A protein and the small-molecule ligand that binds it are described below.
Small molecule (SMILES): O=P(O)(O)OC[C@H]1O[C@](O)(COP(=O)(O)O)[C@@H](O)[C@@H]1O

Sequence of chain 1.B:
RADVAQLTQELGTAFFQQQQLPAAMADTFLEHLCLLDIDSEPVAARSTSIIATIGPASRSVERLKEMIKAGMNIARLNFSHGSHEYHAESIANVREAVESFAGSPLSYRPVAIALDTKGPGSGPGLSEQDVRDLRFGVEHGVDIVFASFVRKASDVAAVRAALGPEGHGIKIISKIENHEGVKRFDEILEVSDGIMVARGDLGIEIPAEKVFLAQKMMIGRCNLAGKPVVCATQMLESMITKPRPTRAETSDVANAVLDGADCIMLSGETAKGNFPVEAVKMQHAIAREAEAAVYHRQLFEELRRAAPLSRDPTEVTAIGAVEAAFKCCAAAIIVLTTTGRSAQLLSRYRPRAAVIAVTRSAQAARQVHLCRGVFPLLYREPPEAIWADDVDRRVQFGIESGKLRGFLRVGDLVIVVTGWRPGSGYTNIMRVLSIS

Binding-site contacts:
Ligand atom O4 contacts residue GLY434 of chain 1.B at 2.4 Å (h-bond).
Ligand atom O6 contacts residue THR348 of chain 1.B at 3.6 Å.
Ligand atom O3 contacts residue TRP398 of chain 1.B at 3.7 Å.
Ligand atom C3 contacts residue GLY434 of chain 1.B at 3.5 Å.
Ligand atom C6 contacts residue SER353 of chain 1.B at 3.7 Å.
Ligand atom O2 contacts residue LEU347 of chain 1.B at 3.6 Å.
Ligand atom O5P contacts residue THR348 of chain 1.B at 3.5 Å (h-bond).
Ligand atom C6 contacts residue LEU347 of chain 1.B at 3.6 Å (hydrophobic).
Ligand atom O1 contacts residue GLY434 of chain 1.B at 3.7 Å.
Ligand atom O4 contacts residue TYR437 of chain 1.B at 2.8 Å (h-bond).
Ligand atom C4 contacts residue GLY434 of chain 1.B at 3.3 Å.
Ligand atom O5P contacts residue THR350 of chain 1.B at 2.6 Å (h-bond).
Ligand atom P2 contacts residue THR349 of chain 1.B at 3.7 Å.
Ligand atom O5P contacts residue SER435 of chain 1.B at 2.7 Å (h-bond).
Ligand atom O6P contacts residue GLY436 of chain 1.B at 2.9 Å (h-bond).
Ligand atom C6 contacts residue THR438 of chain 1.B at 3.4 Å.
Ligand atom P2 contacts residue SER435 of chain 1.B at 3.4 Å.
Ligand atom O6P contacts residue SER435 of chain 1.B at 3.0 Å (h-bond).
Ligand atom O3P contacts residue TRP398 of chain 1.B at 2.7 Å (h-bond).
Ligand atom O4 contacts residue THR438 of chain 1.B at 3.6 Å (h-bond).
Ligand atom O4P contacts residue SER353 of chain 1.B at 2.7 Å (h-bond).
Ligand atom O3 contacts residue ARG432 of chain 1.B at 2.7 Å (salt-bridge).
Ligand atom O5P contacts residue THR349 of chain 1.B at 3.4 Å (h-bond).
Ligand atom O6P contacts residue SER353 of chain 1.B at 3.8 Å.
Ligand atom O4P contacts residue THR348 of chain 1.B at 2.5 Å (h-bond).
Ligand atom C3 contacts residue ARG432 of chain 1.B at 3.3 Å.
Ligand atom P1 contacts residue ARG405 of chain 1.B at 3.7 Å.
Ligand atom O3P contacts residue ARG405 of chain 1.B at 3.1 Å (salt-bridge).
Ligand atom P2 contacts residue THR348 of chain 1.B at 3.5 Å.
Ligand atom P2 contacts residue SER353 of chain 1.B at 3.7 Å.
Ligand atom O5 contacts residue LEU347 of chain 1.B at 3.7 Å.
Ligand atom O6 contacts residue THR349 of chain 1.B at 3.1 Å (h-bond).
Ligand atom O3 contacts residue GLY430 of chain 1.B at 3.2 Å.
Ligand atom O1P contacts residue ARG405 of chain 1.B at 2.6 Å (salt-bridge).
Ligand atom C5 contacts residue GLY434 of chain 1.B at 3.4 Å.
Ligand atom O4P contacts residue ARG352 of chain 1.B at 3.8 Å.
Ligand atom O3P contacts residue PRO433 of chain 1.B at 3.7 Å.
Ligand atom O4 contacts residue GLY436 of chain 1.B at 3.7 Å.
Ligand atom O2P contacts residue GLY434 of chain 1.B at 2.9 Å (h-bond).
Ligand atom O2 contacts residue GLY430 of chain 1.B at 3.4 Å (h-bond).